Binding-site contacts:
Ligand atom C1 contacts residue ASN78 of chain 50.E at 1.4 Å.
Ligand atom C6 contacts residue ALA69 of chain 50.E at 4.1 Å (hydrophobic).
Ligand atom C3 contacts residue ASN78 of chain 50.E at 4.0 Å.
Ligand atom C5 contacts residue ASN78 of chain 50.E at 3.5 Å.
Ligand atom C1 contacts residue SER80 of chain 50.E at 3.8 Å.
Ligand atom C4 contacts residue ASN78 of chain 50.E at 4.2 Å.
Ligand atom O7 contacts residue ASN78 of chain 50.E at 4.0 Å.
Ligand atom C5 contacts residue ALA69 of chain 50.E at 4.4 Å (hydrophobic).
Ligand atom O5 contacts residue ALA69 of chain 50.E at 3.5 Å.
Ligand atom O5 contacts residue ASN78 of chain 50.E at 2.2 Å (h-bond).
Ligand atom C7 contacts residue ASN78 of chain 50.E at 3.9 Å.
Ligand atom O5 contacts residue SER80 of chain 50.E at 4.1 Å.
Ligand atom C2 contacts residue ASN78 of chain 50.E at 2.7 Å.
Ligand atom C6 contacts residue ASN78 of chain 50.E at 4.5 Å.
Ligand atom C7 contacts residue TYR23 of chain 50.E at 4.0 Å (hydrophobic).
Ligand atom O6 contacts residue ALA69 of chain 50.E at 4.0 Å.
Ligand atom O7 contacts residue TYR23 of chain 50.E at 4.2 Å.
Ligand atom C5 contacts residue SER80 of chain 50.E at 4.0 Å.
Ligand atom C6 contacts residue VAL68 of chain 50.E at 3.1 Å (hydrophobic).
Ligand atom C5 contacts residue VAL68 of chain 50.E at 4.4 Å (hydrophobic).
Ligand atom O6 contacts residue VAL68 of chain 50.E at 3.8 Å.
Ligand atom C8 contacts residue TYR23 of chain 50.E at 3.3 Å (hydrophobic).
Ligand atom N2 contacts residue ASN78 of chain 50.E at 3.2 Å (h-bond).
Ligand atom C1 contacts residue ALA69 of chain 50.E at 4.3 Å (hydrophobic).

Sequence of chain 50.E:
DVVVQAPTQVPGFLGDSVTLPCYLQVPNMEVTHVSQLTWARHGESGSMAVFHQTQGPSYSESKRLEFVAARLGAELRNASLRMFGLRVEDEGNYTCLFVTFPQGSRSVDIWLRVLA

A small-molecule ligand and the protein it binds are described below.
Small molecule (SMILES): CC(=O)N[C@H]1[C@H](O[C@H]2[C@H](O)[C@@H](NC(C)=O)CO[C@@H]2CO)O[C@H](CO)[C@@H](O[C@@H]2O[C@H](CO)[C@@H](O)[C@H](O)[C@@H]2O)[C@@H]1O